Binding-site contacts:
Ligand atom C6 contacts residue PHE333 of chain 8.A at 3.7 Å (hydrophobic).
Ligand atom C5' contacts residue PHE333 of chain 8.A at 3.2 Å (hydrophobic).
Ligand atom C4 contacts residue PRO334 of chain 8.A at 3.6 Å (hydrophobic).
Ligand atom O4' contacts residue LEU328 of chain 8.A at 3.0 Å.
Ligand atom O4' contacts residue GLN252 of chain 8.A at 3.9 Å.
Ligand atom C2 contacts residue PRO334 of chain 8.A at 3.7 Å (hydrophobic).
Ligand atom C2' contacts residue PHE333 of chain 8.A at 2.9 Å (hydrophobic).
Ligand atom N3 contacts residue PRO334 of chain 8.A at 3.5 Å.
Ligand atom O4 contacts residue GLY98 of chain 8.A at 2.8 Å (h-bond).
Ligand atom O5' contacts residue GLN252 of chain 8.A at 3.1 Å (h-bond).
Ligand atom C3' contacts residue PHE333 of chain 8.A at 3.8 Å (hydrophobic).
Ligand atom C2' contacts residue LEU328 of chain 8.A at 3.7 Å (hydrophobic).
Ligand atom O2 contacts residue LEU328 of chain 8.A at 2.2 Å.
Ligand atom C5 contacts residue GLY98 of chain 8.A at 2.9 Å.
Ligand atom N1 contacts residue LEU328 of chain 8.A at 3.8 Å.
Ligand atom O5' contacts residue PHE333 of chain 8.A at 3.8 Å.
Ligand atom O4 contacts residue PRO334 of chain 8.A at 3.7 Å.
Ligand atom O4' contacts residue PRO334 of chain 8.A at 4.0 Å.
Ligand atom N1 contacts residue PHE333 of chain 8.A at 3.8 Å.
Ligand atom C2 contacts residue LEU328 of chain 8.A at 3.0 Å (hydrophobic).
Ligand atom OP2 contacts residue GLU102 of chain 8.A at 3.5 Å (salt-bridge).
Ligand atom C7 contacts residue TYR336 of chain 8.A at 3.6 Å (hydrophobic).
Ligand atom P contacts residue PHE333 of chain 8.A at 3.8 Å.
Ligand atom O3' contacts residue PHE333 of chain 8.A at 3.5 Å.
Ligand atom C5' contacts residue GLN252 of chain 8.A at 3.4 Å.
Ligand atom C4' contacts residue LEU328 of chain 8.A at 4.1 Å (hydrophobic).
Ligand atom OP2 contacts residue PHE333 of chain 8.A at 3.3 Å.
Ligand atom C4' contacts residue GLN252 of chain 8.A at 3.5 Å.
Ligand atom C1' contacts residue PHE333 of chain 8.A at 3.1 Å (hydrophobic).
Ligand atom OP1 contacts residue GLN252 of chain 8.A at 3.7 Å.
Ligand atom C4 contacts residue GLY98 of chain 8.A at 3.2 Å.
Ligand atom O4 contacts residue ALA259 of chain 8.A at 3.2 Å.
Ligand atom C6 contacts residue GLY98 of chain 8.A at 4.1 Å.
Ligand atom OP2 contacts residue ARG391 of chain 8.A at 3.9 Å.
Ligand atom OP2 contacts residue GLN252 of chain 8.A at 4.1 Å.
Ligand atom OP1 contacts residue ARG391 of chain 8.A at 3.8 Å.
Ligand atom O2 contacts residue PRO334 of chain 8.A at 3.8 Å.
Ligand atom O5' contacts residue LEU328 of chain 8.A at 3.6 Å.
Ligand atom N3 contacts residue LEU328 of chain 8.A at 3.9 Å.
Ligand atom C1' contacts residue LEU328 of chain 8.A at 3.9 Å (hydrophobic).

Sequence of chain 8.A:
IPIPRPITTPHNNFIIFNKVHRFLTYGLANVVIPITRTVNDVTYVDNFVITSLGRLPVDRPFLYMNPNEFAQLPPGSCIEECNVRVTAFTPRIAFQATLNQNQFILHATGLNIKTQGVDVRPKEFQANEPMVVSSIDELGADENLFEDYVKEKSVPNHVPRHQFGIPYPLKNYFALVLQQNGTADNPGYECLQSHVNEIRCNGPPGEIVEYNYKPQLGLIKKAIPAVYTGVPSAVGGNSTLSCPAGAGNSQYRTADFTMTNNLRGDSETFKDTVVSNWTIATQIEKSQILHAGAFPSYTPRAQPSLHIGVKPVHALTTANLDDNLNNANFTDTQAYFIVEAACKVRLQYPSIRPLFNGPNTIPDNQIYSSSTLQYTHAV

A protein and the small-molecule ligand that binds it are described below.
Small molecule (SMILES): Cc1cn([C@H]2C[C@H](O[P](=O)(O)OC[C@H]3O[C@@H](n4cc(C)c(=O)[nH]c4=O)C[C@@H]3O)[C@@H](CO[P](=O)(O)O[C@H]3C[C@H](n4ccc(=O)[nH]c4=O)O[C@@H]3COP(=O)=O)O2)c(=O)[nH]c1=O